The small molecule below binds the protein below.
Small molecule (SMILES): CC(=O)N[C@@H]1[C@@H](O)[C@H](O)[C@@H](CO)O[C@H]1O

Binding-site contacts:
Ligand atom C5 contacts residue ASN156 of chain 14.F at 3.7 Å.
Ligand atom C5 contacts residue GLU127 of chain 14.F at 3.6 Å.
Ligand atom C1 contacts residue GLY126 of chain 14.F at 3.4 Å.
Ligand atom C7 contacts residue ASN156 of chain 14.F at 3.3 Å.
Ligand atom O3 contacts residue GLU127 of chain 14.F at 4.2 Å.
Ligand atom C6 contacts residue GLU127 of chain 14.F at 3.8 Å.
Ligand atom O5 contacts residue ASN156 of chain 14.F at 2.5 Å (h-bond).
Ligand atom O5 contacts residue GLY126 of chain 14.F at 3.7 Å.
Ligand atom C4 contacts residue GLU127 of chain 14.F at 3.6 Å.
Ligand atom C3 contacts residue ASN156 of chain 14.F at 3.6 Å.
Ligand atom O7 contacts residue ASN156 of chain 14.F at 3.2 Å (h-bond).
Ligand atom N2 contacts residue ASN156 of chain 14.F at 2.5 Å (h-bond).
Ligand atom C1 contacts residue ASN156 of chain 14.F at 1.4 Å.
Ligand atom C5 contacts residue GLY126 of chain 14.F at 4.0 Å.
Ligand atom C6 contacts residue LYS128 of chain 14.F at 4.3 Å.
Ligand atom C4 contacts residue ASN156 of chain 14.F at 4.2 Å.
Ligand atom O4 contacts residue GLU127 of chain 14.F at 3.1 Å (salt-bridge).
Ligand atom C2 contacts residue ASN156 of chain 14.F at 2.3 Å.
Ligand atom C8 contacts residue PRO179 of chain 14.F at 4.4 Å (hydrophobic).
Ligand atom C8 contacts residue ASN156 of chain 14.F at 4.2 Å.
Ligand atom C3 contacts residue GLU127 of chain 14.F at 3.6 Å.

Sequence of chain 14.F:
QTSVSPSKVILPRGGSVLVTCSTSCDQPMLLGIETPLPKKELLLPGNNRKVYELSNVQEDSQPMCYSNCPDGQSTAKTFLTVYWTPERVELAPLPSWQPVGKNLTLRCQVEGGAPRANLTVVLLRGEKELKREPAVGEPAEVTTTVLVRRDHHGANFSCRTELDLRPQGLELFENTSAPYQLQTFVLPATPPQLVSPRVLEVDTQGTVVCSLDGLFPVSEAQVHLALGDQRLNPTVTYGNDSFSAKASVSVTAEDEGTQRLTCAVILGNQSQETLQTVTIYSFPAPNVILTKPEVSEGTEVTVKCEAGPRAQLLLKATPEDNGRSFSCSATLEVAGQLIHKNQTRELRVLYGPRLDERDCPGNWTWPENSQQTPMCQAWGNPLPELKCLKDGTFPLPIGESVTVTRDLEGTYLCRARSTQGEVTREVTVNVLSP